Sequence of chain 2.B:
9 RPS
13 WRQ

Sequence of chain 2.A:
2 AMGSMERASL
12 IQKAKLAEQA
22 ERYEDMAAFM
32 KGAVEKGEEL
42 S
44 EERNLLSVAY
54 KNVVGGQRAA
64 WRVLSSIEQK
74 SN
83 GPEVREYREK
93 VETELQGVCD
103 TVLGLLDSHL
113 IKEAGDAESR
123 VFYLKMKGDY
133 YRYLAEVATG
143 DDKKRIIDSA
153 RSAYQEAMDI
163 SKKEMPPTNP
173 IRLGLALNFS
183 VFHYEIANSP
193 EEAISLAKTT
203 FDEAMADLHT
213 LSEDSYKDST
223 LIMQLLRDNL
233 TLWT

Binding-site contacts:
Ligand atom C03 contacts residue GLY176 of chain 2.A at 4.0 Å.
Ligand atom C22 contacts residue ASN47 of chain 2.A at 3.8 Å.
Ligand atom C05 contacts residue TRP13 of chain 2.B at 3.6 Å (hydrophobic).
Ligand atom C20 contacts residue PHE124 of chain 2.A at 3.8 Å (hydrophobic).
Ligand atom C11 contacts residue CSO43 of chain 2.A at 3.5 Å.
Ligand atom C20 contacts residue TRP13 of chain 2.B at 3.7 Å (hydrophobic).
Ligand atom N14 contacts residue PRO172 of chain 2.A at 3.8 Å.
Ligand atom C03 contacts residue PRO172 of chain 2.A at 3.5 Å (hydrophobic).
Ligand atom C03 contacts residue TRP13 of chain 2.B at 3.6 Å (hydrophobic).
Ligand atom C16 contacts residue ILE224 of chain 2.A at 3.9 Å (hydrophobic).
Ligand atom C20 contacts residue SER50 of chain 2.A at 3.8 Å.
Ligand atom C16 contacts residue TRP13 of chain 2.B at 4.0 Å (hydrophobic).
Ligand atom C04 contacts residue PRO172 of chain 2.A at 3.3 Å (hydrophobic).
Ligand atom C19 contacts residue PHE124 of chain 2.A at 3.8 Å (hydrophobic).
Ligand atom C02 contacts residue ILE173 of chain 2.A at 3.6 Å (hydrophobic).
Ligand atom C19 contacts residue TRP13 of chain 2.B at 3.6 Å (hydrophobic).
Ligand atom C03 contacts residue LYS127 of chain 2.A at 2.9 Å.
Ligand atom C04 contacts residue TRP13 of chain 2.B at 3.4 Å (hydrophobic).
Ligand atom C13 contacts residue ASN47 of chain 2.A at 4.0 Å.
Ligand atom C08 contacts residue PRO172 of chain 2.A at 4.1 Å (hydrophobic).
Ligand atom C03 contacts residue ILE173 of chain 2.A at 3.9 Å (hydrophobic).
Ligand atom C02 contacts residue LYS127 of chain 2.A at 2.5 Å.
Ligand atom C02 contacts residue TRP13 of chain 2.B at 3.6 Å (hydrophobic).
Ligand atom C17 contacts residue TRP13 of chain 2.B at 3.3 Å (hydrophobic).
Ligand atom C12 contacts residue ASN47 of chain 2.A at 3.9 Å.
Ligand atom N06 contacts residue PRO172 of chain 2.A at 3.8 Å.
Ligand atom C18 contacts residue TRP13 of chain 2.B at 3.6 Å (hydrophobic).
Ligand atom C22 contacts residue TRP13 of chain 2.B at 3.6 Å (hydrophobic).
Ligand atom C12 contacts residue CSO43 of chain 2.A at 3.5 Å.
Ligand atom C19 contacts residue SER50 of chain 2.A at 3.9 Å.
Ligand atom C07 contacts residue PRO172 of chain 2.A at 3.6 Å (hydrophobic).
Ligand atom C20 contacts residue ASN47 of chain 2.A at 3.6 Å.
Ligand atom C16 contacts residue PRO172 of chain 2.A at 4.1 Å (hydrophobic).
Ligand atom C21 contacts residue ASN47 of chain 2.A at 3.2 Å.
Ligand atom C01 contacts residue LYS127 of chain 2.A at 1.4 Å.
Ligand atom C01 contacts residue ILE173 of chain 2.A at 3.7 Å (hydrophobic).
Ligand atom C01 contacts residue TRP13 of chain 2.B at 3.9 Å (hydrophobic).
Ligand atom C21 contacts residue TRP13 of chain 2.B at 3.7 Å (hydrophobic).
Ligand atom C18 contacts residue LYS127 of chain 2.A at 3.9 Å.
Ligand atom C04 contacts residue ILE224 of chain 2.A at 3.8 Å (hydrophobic).

A protein and the small-molecule ligand that binds it are described below.
Small molecule (SMILES): O=Cc1ccc(-n2ccnc2-c2ccccc2)c2ccccc12